The small molecule below binds the protein below.
Small molecule (SMILES): Nc1ncnc2c1ncn2[C@H]1C[C@H](O)[C@@H](COP(=O)(O)O)O1

Binding-site contacts:
Ligand atom C2 contacts residue PRO630 of chain 1.N at 3.5 Å (hydrophobic).
Ligand atom C5 contacts residue SER631 of chain 1.N at 3.9 Å.
Ligand atom O1P contacts residue PRO630 of chain 1.N at 4.3 Å.
Ligand atom O5' contacts residue PRO630 of chain 1.N at 3.9 Å.
Ligand atom N7 contacts residue HIS629 of chain 1.N at 4.3 Å.
Ligand atom C6 contacts residue GLY638 of chain 1.N at 3.9 Å.
Ligand atom N6 contacts residue VAL418 of chain 1.N at 3.5 Å.
Ligand atom C1' contacts residue PRO630 of chain 1.N at 4.0 Å (hydrophobic).
Ligand atom N1 contacts residue VAL418 of chain 1.N at 4.1 Å.
Ligand atom C1' contacts residue HIS629 of chain 1.N at 3.8 Å.
Ligand atom N6 contacts residue GLY638 of chain 1.N at 3.0 Å (h-bond).
Ligand atom N1 contacts residue GLY638 of chain 1.N at 3.5 Å (h-bond).
Ligand atom P contacts residue HIS627 of chain 1.N at 4.0 Å.
Ligand atom N1 contacts residue PRO419 of chain 1.N at 4.4 Å.
Ligand atom N9 contacts residue PRO630 of chain 1.N at 4.0 Å.
Ligand atom C5 contacts residue PRO419 of chain 1.N at 4.0 Å (hydrophobic).
Ligand atom C2' contacts residue HIS629 of chain 1.N at 4.5 Å.
Ligand atom N6 contacts residue SER631 of chain 1.N at 4.2 Å.
Ligand atom C6 contacts residue VAL418 of chain 1.N at 4.0 Å (hydrophobic).
Ligand atom N1 contacts residue PRO630 of chain 1.N at 4.0 Å.
Ligand atom N6 contacts residue PRO419 of chain 1.N at 4.5 Å.
Ligand atom N3 contacts residue PRO630 of chain 1.N at 3.3 Å.
Ligand atom C4 contacts residue PRO419 of chain 1.N at 4.4 Å (hydrophobic).
Ligand atom O1P contacts residue LYS640 of chain 1.N at 4.4 Å.
Ligand atom N9 contacts residue HIS629 of chain 1.N at 4.3 Å.
Ligand atom C6 contacts residue SER631 of chain 1.N at 4.3 Å.
Ligand atom C6 contacts residue PRO419 of chain 1.N at 4.1 Å (hydrophobic).
Ligand atom N6 contacts residue PHE637 of chain 1.N at 4.0 Å.
Ligand atom N7 contacts residue SER631 of chain 1.N at 3.3 Å.
Ligand atom C4 contacts residue SER631 of chain 1.N at 4.4 Å.
Ligand atom P contacts residue PRO630 of chain 1.N at 4.5 Å.
Ligand atom C5 contacts residue PRO630 of chain 1.N at 4.1 Å (hydrophobic).
Ligand atom C6 contacts residue PRO630 of chain 1.N at 4.3 Å (hydrophobic).
Ligand atom C8 contacts residue SER631 of chain 1.N at 3.8 Å.
Ligand atom C8 contacts residue HIS629 of chain 1.N at 3.6 Å.
Ligand atom O4' contacts residue HIS629 of chain 1.N at 4.2 Å.
Ligand atom O4' contacts residue PRO630 of chain 1.N at 3.4 Å.
Ligand atom C4 contacts residue PRO630 of chain 1.N at 3.6 Å (hydrophobic).
Ligand atom N7 contacts residue PRO419 of chain 1.N at 4.0 Å.
Ligand atom C8 contacts residue PRO419 of chain 1.N at 4.4 Å (hydrophobic).

Sequence of chain 1.N:
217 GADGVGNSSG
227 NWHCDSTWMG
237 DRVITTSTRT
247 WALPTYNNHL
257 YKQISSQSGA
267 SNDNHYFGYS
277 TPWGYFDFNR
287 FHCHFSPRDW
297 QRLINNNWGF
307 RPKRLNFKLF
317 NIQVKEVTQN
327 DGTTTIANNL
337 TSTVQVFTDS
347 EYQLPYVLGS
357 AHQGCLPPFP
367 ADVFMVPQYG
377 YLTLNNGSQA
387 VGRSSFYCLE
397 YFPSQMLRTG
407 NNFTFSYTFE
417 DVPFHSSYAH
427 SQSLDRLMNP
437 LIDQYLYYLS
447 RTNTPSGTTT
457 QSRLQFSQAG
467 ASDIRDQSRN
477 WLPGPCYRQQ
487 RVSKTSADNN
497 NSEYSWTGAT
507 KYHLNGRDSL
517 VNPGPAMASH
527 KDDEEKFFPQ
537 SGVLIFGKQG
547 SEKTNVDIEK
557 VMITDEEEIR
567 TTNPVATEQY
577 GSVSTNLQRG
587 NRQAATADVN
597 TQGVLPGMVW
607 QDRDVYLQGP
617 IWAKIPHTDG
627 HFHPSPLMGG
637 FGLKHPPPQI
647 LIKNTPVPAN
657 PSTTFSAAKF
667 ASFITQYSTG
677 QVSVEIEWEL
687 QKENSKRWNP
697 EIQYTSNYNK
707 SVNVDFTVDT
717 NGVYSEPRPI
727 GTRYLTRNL